Sequence of chain 1.A:
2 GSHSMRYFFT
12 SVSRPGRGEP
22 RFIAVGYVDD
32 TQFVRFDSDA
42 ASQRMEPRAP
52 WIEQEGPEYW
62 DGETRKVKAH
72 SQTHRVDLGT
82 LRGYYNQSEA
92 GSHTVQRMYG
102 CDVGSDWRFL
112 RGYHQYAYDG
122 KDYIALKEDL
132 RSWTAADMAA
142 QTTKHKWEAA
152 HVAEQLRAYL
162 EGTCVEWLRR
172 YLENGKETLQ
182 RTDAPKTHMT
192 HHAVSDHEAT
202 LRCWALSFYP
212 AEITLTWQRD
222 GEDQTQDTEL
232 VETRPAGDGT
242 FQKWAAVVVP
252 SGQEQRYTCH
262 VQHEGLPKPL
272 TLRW

The protein below binds the small molecule below.
Small molecule (SMILES): CSCC[C@H](NC(=O)[C@@H](N)CC1=NC=NC1)C(=O)N[C@H](C(=O)N[C@@H](CCC(=O)O)C(=O)N[C@H](C(=O)N[C@H](C(=O)N[C@@H](CCCN=C(N)N)C(=O)N[C@@H](Cc1cnc[nH]1)C(=O)N[C@@H](CS)C(=O)O)C(C)C)C(C)C)[C@@H](C)O

Sequence of chain 1.D:
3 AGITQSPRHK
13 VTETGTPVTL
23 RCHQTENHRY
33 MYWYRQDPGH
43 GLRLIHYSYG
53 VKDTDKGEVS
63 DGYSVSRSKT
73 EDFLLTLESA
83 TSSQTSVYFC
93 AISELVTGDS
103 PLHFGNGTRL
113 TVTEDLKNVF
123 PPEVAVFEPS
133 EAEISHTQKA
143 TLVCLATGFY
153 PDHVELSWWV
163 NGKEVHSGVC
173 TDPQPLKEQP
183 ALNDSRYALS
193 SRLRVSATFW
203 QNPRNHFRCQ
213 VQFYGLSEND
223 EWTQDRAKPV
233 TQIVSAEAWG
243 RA

Binding-site contacts:
Ligand atom N contacts residue TYR172 of chain 1.A at 2.7 Å (h-bond).
Ligand atom ND1 contacts residue TYR32 of chain 1.D at 2.7 Å (h-bond).
Ligand atom CA contacts residue GLU64 of chain 1.A at 3.4 Å.
Ligand atom CD2 contacts residue LYS67 of chain 1.A at 3.2 Å.
Ligand atom N contacts residue TYR8 of chain 1.A at 2.8 Å (h-bond).
Ligand atom O contacts residue SER99 of chain 1.C at 2.6 Å (h-bond).
Ligand atom O contacts residue ARG31 of chain 1.D at 3.3 Å (salt-bridge).
Ligand atom O contacts residue TYR160 of chain 1.A at 2.7 Å (h-bond).
Ligand atom SG contacts residue ASP78 of chain 1.A at 3.3 Å (salt-bridge).
Ligand atom OE2 contacts residue ASN31 of chain 1.C at 2.9 Å (h-bond).
Ligand atom O contacts residue TRP148 of chain 1.A at 3.1 Å (h-bond).
Ligand atom CA contacts residue TYR104 of chain 1.C at 3.3 Å (hydrophobic).
Ligand atom N contacts residue TYR100 of chain 1.A at 3.3 Å (h-bond).
Ligand atom O contacts residue LYS67 of chain 1.A at 3.3 Å.
Ligand atom CB contacts residue ARG31 of chain 1.D at 3.1 Å.
Ligand atom OXT contacts residue TYR85 of chain 1.A at 2.6 Å (h-bond).
Ligand atom ND1 contacts residue TRP168 of chain 1.A at 3.4 Å.
Ligand atom NE2 contacts residue TYR104 of chain 1.C at 3.3 Å.
Ligand atom NH2 contacts residue TYR98 of chain 1.C at 2.7 Å (h-bond).
Ligand atom OXT contacts residue LYS147 of chain 1.A at 3.4 Å (salt-bridge).
Ligand atom ND1 contacts residue TYR104 of chain 1.C at 3.4 Å.
Ligand atom O contacts residue LYS67 of chain 1.A at 3.2 Å (salt-bridge).
Ligand atom CE1 contacts residue LYS67 of chain 1.A at 3.4 Å.
Ligand atom CB contacts residue THR144 of chain 1.A at 3.4 Å.
Ligand atom NE2 contacts residue LYS67 of chain 1.A at 2.9 Å (salt-bridge).
Ligand atom N contacts residue TYR104 of chain 1.C at 2.9 Å (h-bond).
Ligand atom OXT contacts residue THR144 of chain 1.A at 2.7 Å (h-bond).
Ligand atom N contacts residue ASP78 of chain 1.A at 2.9 Å (salt-bridge).
Ligand atom NH1 contacts residue VAL98 of chain 1.D at 3.1 Å (h-bond).
Ligand atom C contacts residue TYR85 of chain 1.A at 3.4 Å (hydrophobic).
Ligand atom O contacts residue HIS71 of chain 1.A at 3.1 Å (h-bond).
Ligand atom O contacts residue LYS147 of chain 1.A at 3.4 Å (salt-bridge).
Ligand atom O contacts residue SER99 of chain 1.C at 3.4 Å.
Ligand atom NH1 contacts residue LEU97 of chain 1.D at 3.0 Å (h-bond).
Ligand atom CE contacts residue MET46 of chain 1.A at 3.4 Å (hydrophobic).
Ligand atom O contacts residue TYR85 of chain 1.A at 3.4 Å (h-bond).
Ligand atom CE1 contacts residue TYR104 of chain 1.C at 3.4 Å (hydrophobic).
Ligand atom O contacts residue TRP148 of chain 1.A at 3.2 Å (h-bond).
Ligand atom CA contacts residue ASP78 of chain 1.A at 3.5 Å.
Ligand atom N contacts residue GLU64 of chain 1.A at 2.7 Å (salt-bridge).

Sequence of chain 1.C:
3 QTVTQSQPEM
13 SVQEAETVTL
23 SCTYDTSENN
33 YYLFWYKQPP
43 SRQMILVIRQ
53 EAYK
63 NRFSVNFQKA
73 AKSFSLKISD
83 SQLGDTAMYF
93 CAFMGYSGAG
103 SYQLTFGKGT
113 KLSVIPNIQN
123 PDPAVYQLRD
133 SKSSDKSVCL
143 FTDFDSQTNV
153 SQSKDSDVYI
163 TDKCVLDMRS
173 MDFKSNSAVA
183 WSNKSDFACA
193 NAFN